Binding-site contacts:
Ligand atom C2 contacts residue Q211 of chain 1.Y at 3.4 Å.
Ligand atom C5' contacts residue TYR285 of chain 1.D at 3.5 Å (hydrophobic).
Ligand atom O6 contacts residue GLY289 of chain 1.D at 2.6 Å (h-bond).
Ligand atom O2' contacts residue ASP238 of chain 1.D at 2.5 Å (salt-bridge).
Ligand atom O2P contacts residue SER203 of chain 1.D at 2.9 Å (h-bond).
Ligand atom O2P contacts residue TYR285 of chain 1.D at 2.5 Å (h-bond).
Ligand atom O2P contacts residue SER262 of chain 1.D at 2.9 Å (h-bond).
Ligand atom C2 contacts residue CYS205 of chain 1.D at 3.4 Å (hydrophobic).
Ligand atom O3' contacts residue ALA73 of chain 1.D at 3.6 Å.
Ligand atom N7 contacts residue ILE204 of chain 1.D at 3.6 Å.
Ligand atom C6 contacts residue GLY289 of chain 1.D at 3.4 Å.
Ligand atom P contacts residue TYR285 of chain 1.D at 3.7 Å.
Ligand atom O3P contacts residue GLY240 of chain 1.D at 2.9 Å (h-bond).
Ligand atom C5 contacts residue MET288 of chain 1.D at 3.6 Å (hydrophobic).
Ligand atom O3' contacts residue ASP238 of chain 1.D at 2.5 Å (salt-bridge).
Ligand atom O6 contacts residue MET288 of chain 1.D at 3.2 Å (h-bond).
Ligand atom N7 contacts residue MET288 of chain 1.D at 2.8 Å (h-bond).
Ligand atom C3' contacts residue ASP238 of chain 1.D at 3.3 Å.
Ligand atom C2 contacts residue GLU313 of chain 1.D at 3.6 Å.
Ligand atom C5 contacts residue ILE204 of chain 1.D at 3.6 Å (hydrophobic).
Ligand atom O2P contacts residue GLY261 of chain 1.D at 3.7 Å.
Ligand atom O5' contacts residue GLY202 of chain 1.D at 3.7 Å.
Ligand atom P contacts residue GLY261 of chain 1.D at 3.7 Å.
Ligand atom O3P contacts residue SER203 of chain 1.D at 3.2 Å (h-bond).
Ligand atom C8 contacts residue MET75 of chain 1.D at 3.5 Å (hydrophobic).
Ligand atom O6 contacts residue GLY287 of chain 1.D at 3.2 Å.
Ligand atom N3 contacts residue Q211 of chain 1.Y at 3.5 Å.
Ligand atom O1P contacts residue SER262 of chain 1.D at 3.5 Å (h-bond).
Ligand atom N1 contacts residue Q211 of chain 1.Y at 3.6 Å.
Ligand atom O1P contacts residue GLY261 of chain 1.D at 2.6 Å (h-bond).
Ligand atom P contacts residue SER262 of chain 1.D at 3.8 Å.
Ligand atom C4 contacts residue ILE204 of chain 1.D at 3.7 Å (hydrophobic).
Ligand atom O6 contacts residue GLY314 of chain 1.D at 3.3 Å.
Ligand atom O5' contacts residue GLY239 of chain 1.D at 3.6 Å.
Ligand atom O2' contacts residue ASN177 of chain 1.D at 3.6 Å (h-bond).
Ligand atom O1P contacts residue LEU260 of chain 1.D at 3.6 Å.
Ligand atom C2' contacts residue ASP238 of chain 1.D at 3.6 Å.
Ligand atom C4' contacts residue ASP238 of chain 1.D at 3.4 Å.
Ligand atom N7 contacts residue GLY287 of chain 1.D at 3.5 Å.
Ligand atom N1 contacts residue GLU313 of chain 1.D at 2.9 Å (salt-bridge).

The protein below binds the small molecule below.
Small molecule (SMILES): O=c1[nH]cnc2c1ncn2[C@@H]1O[C@H](COP(=O)(O)O)[C@@H](O)[C@H]1O

Sequence of chain 1.D:
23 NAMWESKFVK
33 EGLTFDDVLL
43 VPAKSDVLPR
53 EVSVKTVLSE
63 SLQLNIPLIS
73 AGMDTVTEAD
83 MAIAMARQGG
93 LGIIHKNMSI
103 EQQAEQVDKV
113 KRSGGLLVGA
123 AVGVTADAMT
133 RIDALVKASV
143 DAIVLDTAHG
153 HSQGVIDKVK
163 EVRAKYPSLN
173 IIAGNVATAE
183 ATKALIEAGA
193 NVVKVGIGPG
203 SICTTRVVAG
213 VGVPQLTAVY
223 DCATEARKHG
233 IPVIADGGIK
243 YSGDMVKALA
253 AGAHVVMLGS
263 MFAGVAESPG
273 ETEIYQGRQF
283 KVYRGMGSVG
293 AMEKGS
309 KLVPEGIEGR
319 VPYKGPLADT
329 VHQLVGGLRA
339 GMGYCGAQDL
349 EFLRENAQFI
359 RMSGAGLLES